Sequence of chain 1.B:
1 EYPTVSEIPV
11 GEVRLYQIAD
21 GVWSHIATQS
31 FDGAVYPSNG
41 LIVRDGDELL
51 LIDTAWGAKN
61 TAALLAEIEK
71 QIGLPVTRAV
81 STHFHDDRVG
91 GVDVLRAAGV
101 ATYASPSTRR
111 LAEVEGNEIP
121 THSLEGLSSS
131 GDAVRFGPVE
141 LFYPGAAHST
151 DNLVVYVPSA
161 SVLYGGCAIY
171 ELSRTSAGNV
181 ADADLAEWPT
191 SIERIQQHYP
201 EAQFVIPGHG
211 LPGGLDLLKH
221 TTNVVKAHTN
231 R

Binding-site contacts:
Ligand atom O06 contacts residue ASN179 of chain 1.B at 3.5 Å (h-bond).
Ligand atom N01 contacts residue ASP87 of chain 1.B at 2.9 Å (salt-bridge).
Ligand atom O07 contacts residue ZN1 of chain 1.H at 2.3 Å.
Ligand atom S14 contacts residue PHE31 of chain 1.B at 3.7 Å.
Ligand atom C13 contacts residue ARG174 of chain 1.B at 3.2 Å.
Ligand atom N03 contacts residue HIS209 of chain 1.B at 3.0 Å (h-bond).
Ligand atom C02 contacts residue ASP87 of chain 1.B at 3.4 Å.
Ligand atom O07 contacts residue HIS148 of chain 1.B at 3.4 Å.
Ligand atom C05 contacts residue HIS209 of chain 1.B at 3.7 Å.
Ligand atom O07 contacts residue ZN1 of chain 1.G at 4.4 Å.
Ligand atom C10 contacts residue GLY178 of chain 1.B at 4.0 Å.
Ligand atom O07 contacts residue CYS167 of chain 1.B at 3.3 Å (h-bond).
Ligand atom C09 contacts residue PHE31 of chain 1.B at 4.1 Å (hydrophobic).
Ligand atom N01 contacts residue ZN1 of chain 1.H at 3.7 Å.
Ligand atom C12 contacts residue GLY178 of chain 1.B at 4.1 Å.
Ligand atom O06 contacts residue GLY178 of chain 1.B at 3.6 Å.
Ligand atom O06 contacts residue HIS148 of chain 1.B at 3.8 Å.
Ligand atom C02 contacts residue TRP56 of chain 1.B at 3.7 Å (hydrophobic).
Ligand atom C04 contacts residue HIS209 of chain 1.B at 3.5 Å.
Ligand atom N01 contacts residue HIS209 of chain 1.B at 3.6 Å.
Ligand atom C08 contacts residue PHE31 of chain 1.B at 4.3 Å (hydrophobic).
Ligand atom C09 contacts residue GLY178 of chain 1.B at 3.9 Å.
Ligand atom C11 contacts residue GLY178 of chain 1.B at 3.7 Å.
Ligand atom C13 contacts residue TYR170 of chain 1.B at 3.6 Å (hydrophobic).
Ligand atom S14 contacts residue TYR36 of chain 1.B at 4.3 Å.
Ligand atom N03 contacts residue ASP87 of chain 1.B at 3.2 Å (salt-bridge).
Ligand atom C02 contacts residue HIS209 of chain 1.B at 3.5 Å.
Ligand atom N03 contacts residue ZN1 of chain 1.H at 2.3 Å.
Ligand atom C10 contacts residue TYR36 of chain 1.B at 3.9 Å (hydrophobic).
Ligand atom C04 contacts residue ZN1 of chain 1.H at 3.0 Å.
Ligand atom C05 contacts residue ZN1 of chain 1.H at 3.0 Å.
Ligand atom C09 contacts residue ASN179 of chain 1.B at 4.0 Å.
Ligand atom C05 contacts residue HIS148 of chain 1.B at 3.8 Å.
Ligand atom C02 contacts residue ZN1 of chain 1.H at 3.3 Å.
Ligand atom N01 contacts residue TRP56 of chain 1.B at 3.1 Å.
Ligand atom O07 contacts residue HIS209 of chain 1.B at 3.0 Å (h-bond).
Ligand atom S14 contacts residue TRP56 of chain 1.B at 3.7 Å.
Ligand atom O06 contacts residue ZN1 of chain 1.H at 4.2 Å.
Ligand atom C13 contacts residue GLY178 of chain 1.B at 3.9 Å.
Ligand atom C12 contacts residue ARG174 of chain 1.B at 3.3 Å.

The protein below binds the small molecule below.
Small molecule (SMILES): CCCCCc1sc(N)nc1C(=O)O